Binding-site contacts:
Ligand atom C5 contacts residue ASN108 of chain 1.B at 3.6 Å.
Ligand atom O5 contacts residue GLN157 of chain 1.B at 3.0 Å (h-bond).
Ligand atom C4 contacts residue HIS28 of chain 1.B at 4.0 Å.
Ligand atom O5 contacts residue TRP36 of chain 1.B at 3.9 Å.
Ligand atom O6 contacts residue ARG161 of chain 1.B at 3.4 Å (salt-bridge).
Ligand atom O2 contacts residue LEU158 of chain 1.B at 3.6 Å.
Ligand atom O5 contacts residue HIS28 of chain 1.B at 3.0 Å (h-bond).
Ligand atom O6 contacts residue PHE35 of chain 1.B at 4.0 Å.
Ligand atom C3 contacts residue ASP33 of chain 1.B at 3.5 Å.
Ligand atom C1 contacts residue ASP231 of chain 1.B at 3.3 Å.
Ligand atom O3 contacts residue ASP33 of chain 1.B at 2.6 Å (salt-bridge).
Ligand atom O6 contacts residue GLN251 of chain 1.B at 3.0 Å (h-bond).
Ligand atom C4 contacts residue GLN157 of chain 1.B at 4.1 Å.
Ligand atom C5 contacts residue TRP36 of chain 1.B at 4.0 Å (hydrophobic).
Ligand atom C2 contacts residue ASP231 of chain 1.B at 3.5 Å.
Ligand atom C6 contacts residue GLN251 of chain 1.B at 4.0 Å.
Ligand atom O4 contacts residue HIS28 of chain 1.B at 3.2 Å (h-bond).
Ligand atom O5 contacts residue ASN108 of chain 1.B at 2.7 Å (h-bond).
Ligand atom C2 contacts residue GLN151 of chain 1.B at 3.6 Å.
Ligand atom C3 contacts residue PHE35 of chain 1.B at 4.1 Å (hydrophobic).
Ligand atom O1 contacts residue ASP231 of chain 1.B at 2.5 Å (salt-bridge).
Ligand atom O3 contacts residue GLN151 of chain 1.B at 3.0 Å (h-bond).
Ligand atom C5 contacts residue HIS28 of chain 1.B at 3.9 Å.
Ligand atom O6 contacts residue ASN108 of chain 1.B at 3.0 Å (h-bond).
Ligand atom C2 contacts residue LEU206 of chain 1.B at 3.4 Å (hydrophobic).
Ligand atom C5 contacts residue GLN157 of chain 1.B at 4.0 Å.
Ligand atom O1 contacts residue LEU206 of chain 1.B at 3.4 Å (h-bond).
Ligand atom C1 contacts residue GLN251 of chain 1.B at 3.7 Å.
Ligand atom C6 contacts residue ASN108 of chain 1.B at 4.1 Å.
Ligand atom O2 contacts residue LEU206 of chain 1.B at 2.6 Å (h-bond).
Ligand atom C6 contacts residue ARG161 of chain 1.B at 3.9 Å.
Ligand atom C1 contacts residue LEU206 of chain 1.B at 3.9 Å (hydrophobic).
Ligand atom O2 contacts residue ARG161 of chain 1.B at 3.7 Å.
Ligand atom O4 contacts residue TRP36 of chain 1.B at 3.2 Å (h-bond).
Ligand atom C1 contacts residue ARG161 of chain 1.B at 4.0 Å.
Ligand atom O2 contacts residue GLN151 of chain 1.B at 2.7 Å (h-bond).
Ligand atom O1 contacts residue ARG161 of chain 1.B at 3.0 Å (salt-bridge).
Ligand atom O4 contacts residue ASP33 of chain 1.B at 3.8 Å.
Ligand atom O1 contacts residue GLN251 of chain 1.B at 3.0 Å (h-bond).
Ligand atom C3 contacts residue GLN151 of chain 1.B at 3.8 Å.

Sequence of chain 1.B:
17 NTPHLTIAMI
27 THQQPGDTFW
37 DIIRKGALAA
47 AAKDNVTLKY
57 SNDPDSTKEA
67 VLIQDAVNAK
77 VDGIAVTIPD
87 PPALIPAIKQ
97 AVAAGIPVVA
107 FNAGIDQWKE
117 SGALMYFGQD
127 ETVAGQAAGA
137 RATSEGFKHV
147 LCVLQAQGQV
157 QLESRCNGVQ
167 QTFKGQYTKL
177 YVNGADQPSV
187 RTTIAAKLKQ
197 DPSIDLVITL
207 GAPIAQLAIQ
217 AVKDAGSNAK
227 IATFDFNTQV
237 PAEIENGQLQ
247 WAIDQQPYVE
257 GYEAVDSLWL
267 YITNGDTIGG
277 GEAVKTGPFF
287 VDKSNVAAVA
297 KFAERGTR

A small-molecule ligand and the protein it binds are described below.
Small molecule (SMILES): OC1C(O)C(O)C(O)C(O)C1O